A small-molecule ligand and the protein it binds are described below.
Small molecule (SMILES): O=C(O)[C@H](O)[C@@H](O)[C@@H](O)[C@H](O)CO

Binding-site contacts:
Ligand atom O4 contacts residue TRP373 of chain 1.B at 4.3 Å.
Ligand atom O6 contacts residue ARG47 of chain 1.B at 3.5 Å (salt-bridge).
Ligand atom O1 contacts residue GLN264 of chain 1.B at 3.4 Å (h-bond).
Ligand atom O3 contacts residue TYR44 of chain 1.B at 4.4 Å.
Ligand atom C6 contacts residue TYR44 of chain 1.B at 3.6 Å (hydrophobic).
Ligand atom O7 contacts residue TYR44 of chain 1.B at 4.3 Å.
Ligand atom C2 contacts residue GLN164 of chain 1.B at 4.0 Å.
Ligand atom O6 contacts residue GLN164 of chain 1.B at 3.9 Å.
Ligand atom O6 contacts residue TYR79 of chain 1.B at 4.4 Å.
Ligand atom O4 contacts residue PHE137 of chain 1.B at 4.3 Å.
Ligand atom C4 contacts residue ASN393 of chain 1.B at 4.0 Å.
Ligand atom O4 contacts residue ASN393 of chain 1.B at 2.7 Å (h-bond).
Ligand atom C3 contacts residue GLN264 of chain 1.B at 4.3 Å.
Ligand atom C6 contacts residue ARG47 of chain 1.B at 4.1 Å.
Ligand atom C2 contacts residue PHE137 of chain 1.B at 3.9 Å (hydrophobic).
Ligand atom C5 contacts residue SER370 of chain 1.B at 3.4 Å.
Ligand atom O6 contacts residue PHE137 of chain 1.B at 3.4 Å.
Ligand atom O3 contacts residue GLN164 of chain 1.B at 3.2 Å (h-bond).
Ligand atom C1 contacts residue ALA268 of chain 1.B at 4.1 Å (hydrophobic).
Ligand atom O1 contacts residue ASN393 of chain 1.B at 4.3 Å.
Ligand atom O5 contacts residue ALA268 of chain 1.B at 4.4 Å.
Ligand atom O5 contacts residue THR372 of chain 1.B at 3.7 Å.
Ligand atom O2 contacts residue TYR44 of chain 1.B at 3.8 Å.
Ligand atom O6 contacts residue TYR44 of chain 1.B at 2.4 Å (h-bond).
Ligand atom O2 contacts residue PHE137 of chain 1.B at 3.2 Å.
Ligand atom C3 contacts residue SER370 of chain 1.B at 3.7 Å.
Ligand atom O1 contacts residue ALA268 of chain 1.B at 3.1 Å.
Ligand atom O3 contacts residue LEU271 of chain 1.B at 4.3 Å.
Ligand atom C6 contacts residue PHE137 of chain 1.B at 3.4 Å (hydrophobic).
Ligand atom O5 contacts residue SER370 of chain 1.B at 4.0 Å.
Ligand atom C5 contacts residue GLN264 of chain 1.B at 3.5 Å.
Ligand atom O3 contacts residue THR161 of chain 1.B at 3.7 Å.
Ligand atom C4 contacts residue PHE137 of chain 1.B at 3.5 Å (hydrophobic).
Ligand atom O7 contacts residue PHE137 of chain 1.B at 3.9 Å.
Ligand atom O5 contacts residue GLN264 of chain 1.B at 2.3 Å (h-bond).
Ligand atom C6 contacts residue TYR79 of chain 1.B at 3.7 Å (hydrophobic).
Ligand atom O3 contacts residue SER370 of chain 1.B at 3.4 Å (h-bond).
Ligand atom O7 contacts residue ARG47 of chain 1.B at 3.8 Å.
Ligand atom O2 contacts residue GLN164 of chain 1.B at 2.6 Å (h-bond).
Ligand atom O7 contacts residue TYR79 of chain 1.B at 2.9 Å (h-bond).

Sequence of chain 1.B:
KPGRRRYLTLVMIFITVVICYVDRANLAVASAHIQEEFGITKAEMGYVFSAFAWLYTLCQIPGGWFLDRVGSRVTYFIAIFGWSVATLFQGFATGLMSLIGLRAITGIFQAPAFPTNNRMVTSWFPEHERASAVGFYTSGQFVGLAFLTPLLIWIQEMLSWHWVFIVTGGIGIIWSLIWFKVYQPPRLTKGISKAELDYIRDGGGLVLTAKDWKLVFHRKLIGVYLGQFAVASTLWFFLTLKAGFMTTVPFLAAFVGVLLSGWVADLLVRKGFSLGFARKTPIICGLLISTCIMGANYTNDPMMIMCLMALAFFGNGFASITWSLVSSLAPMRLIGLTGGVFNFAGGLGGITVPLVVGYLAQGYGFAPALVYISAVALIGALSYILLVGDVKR